The protein below binds the small molecule below.
Small molecule (SMILES): NCC(=O)O

Binding-site contacts:
Ligand atom N contacts residue LEU159 of chain 1.A at 4.1 Å.
Ligand atom O contacts residue ALA94 of chain 1.A at 4.2 Å.
Ligand atom O contacts residue ARG97 of chain 1.A at 4.4 Å.
Ligand atom CA contacts residue GLY98 of chain 1.A at 4.0 Å.
Ligand atom N contacts residue ALA94 of chain 1.A at 4.0 Å.
Ligand atom OXT contacts residue LEU159 of chain 1.A at 4.2 Å.
Ligand atom C contacts residue LEU159 of chain 1.A at 4.5 Å (hydrophobic).
Ligand atom N contacts residue GLY98 of chain 1.A at 3.8 Å.
Ligand atom CA contacts residue ARG97 of chain 1.A at 4.3 Å.
Ligand atom CA contacts residue ALA94 of chain 1.A at 3.4 Å (hydrophobic).
Ligand atom CA contacts residue LEU159 of chain 1.A at 4.3 Å (hydrophobic).

Sequence of chain 1.A:
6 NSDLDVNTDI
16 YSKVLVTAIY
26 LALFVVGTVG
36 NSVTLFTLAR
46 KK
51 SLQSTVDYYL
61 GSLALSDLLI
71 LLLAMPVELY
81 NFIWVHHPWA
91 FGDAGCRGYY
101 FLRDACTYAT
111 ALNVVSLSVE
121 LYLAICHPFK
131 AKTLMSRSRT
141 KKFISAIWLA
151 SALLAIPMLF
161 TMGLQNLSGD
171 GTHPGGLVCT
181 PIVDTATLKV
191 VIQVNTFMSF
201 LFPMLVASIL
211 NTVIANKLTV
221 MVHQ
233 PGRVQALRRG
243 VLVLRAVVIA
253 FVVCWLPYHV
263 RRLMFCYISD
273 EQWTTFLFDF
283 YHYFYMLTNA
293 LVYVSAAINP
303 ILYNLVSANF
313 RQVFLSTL